Binding-site contacts:
Ligand atom O4' contacts residue THR55 of chain 1.A at 3.2 Å (h-bond).
Ligand atom S1G contacts residue SER125 of chain 1.A at 3.4 Å (h-bond).
Ligand atom C2' contacts residue ASP18 of chain 1.A at 3.6 Å.
Ligand atom O2' contacts residue ARG435 of chain 1.C at 3.2 Å (salt-bridge).
Ligand atom PG contacts residue ARG92 of chain 1.A at 3.4 Å.
Ligand atom O1B contacts residue LYS20 of chain 1.A at 3.4 Å (salt-bridge).
Ligand atom PG contacts residue SER125 of chain 1.A at 3.6 Å.
Ligand atom O1A contacts residue LYS20 of chain 1.A at 2.8 Å (salt-bridge).
Ligand atom C3' contacts residue ASP18 of chain 1.A at 3.3 Å.
Ligand atom O3' contacts residue ASP18 of chain 1.A at 2.8 Å (salt-bridge).
Ligand atom PB contacts residue LYS20 of chain 1.A at 3.5 Å.
Ligand atom O3G contacts residue ARG92 of chain 1.A at 3.2 Å (salt-bridge).
Ligand atom O3' contacts residue THR55 of chain 1.A at 3.2 Å (h-bond).
Ligand atom O1B contacts residue GLY127 of chain 1.A at 3.0 Å (h-bond).
Ligand atom C4 contacts residue THR55 of chain 1.A at 3.5 Å.
Ligand atom O2G contacts residue SER125 of chain 1.A at 2.9 Å (h-bond).
Ligand atom C2 contacts residue VAL436 of chain 1.C at 3.5 Å (hydrophobic).
Ligand atom O3B contacts residue SER125 of chain 1.A at 3.0 Å (h-bond).
Ligand atom O3B contacts residue GLY126 of chain 1.A at 3.0 Å (h-bond).
Ligand atom O2G contacts residue ARG92 of chain 1.A at 2.8 Å (salt-bridge).
Ligand atom PB contacts residue GLY124 of chain 1.A at 3.6 Å.
Ligand atom C4 contacts residue ARG92 of chain 1.A at 3.6 Å.
Ligand atom C1' contacts residue THR55 of chain 1.A at 3.1 Å.
Ligand atom O2' contacts residue SER56 of chain 1.A at 3.4 Å.
Ligand atom O1A contacts residue THR19 of chain 1.A at 2.9 Å (h-bond).
Ligand atom O1A contacts residue THR16 of chain 1.A at 3.6 Å.
Ligand atom O2' contacts residue ASP18 of chain 1.A at 2.5 Å (salt-bridge).
Ligand atom O2B contacts residue LYS20 of chain 1.A at 2.6 Å (salt-bridge).
Ligand atom O3B contacts residue GLY124 of chain 1.A at 3.2 Å.
Ligand atom C2 contacts residue THR55 of chain 1.A at 3.4 Å.
Ligand atom C8 contacts residue ARG435 of chain 1.C at 3.5 Å.
Ligand atom O1B contacts residue GLY124 of chain 1.A at 2.9 Å (h-bond).
Ligand atom N9 contacts residue ARG92 of chain 1.A at 3.6 Å.
Ligand atom N1 contacts residue VAL436 of chain 1.C at 3.5 Å.
Ligand atom N6 contacts residue ASP432 of chain 1.C at 3.0 Å (salt-bridge).
Ligand atom N3 contacts residue THR55 of chain 1.A at 2.9 Å (h-bond).
Ligand atom N7 contacts residue ARG435 of chain 1.C at 3.5 Å.
Ligand atom O3A contacts residue ARG92 of chain 1.A at 2.9 Å (salt-bridge).
Ligand atom O3' contacts residue THR16 of chain 1.A at 3.4 Å.
Ligand atom O3' contacts residue SER54 of chain 1.A at 3.4 Å.

Sequence of chain 1.C:
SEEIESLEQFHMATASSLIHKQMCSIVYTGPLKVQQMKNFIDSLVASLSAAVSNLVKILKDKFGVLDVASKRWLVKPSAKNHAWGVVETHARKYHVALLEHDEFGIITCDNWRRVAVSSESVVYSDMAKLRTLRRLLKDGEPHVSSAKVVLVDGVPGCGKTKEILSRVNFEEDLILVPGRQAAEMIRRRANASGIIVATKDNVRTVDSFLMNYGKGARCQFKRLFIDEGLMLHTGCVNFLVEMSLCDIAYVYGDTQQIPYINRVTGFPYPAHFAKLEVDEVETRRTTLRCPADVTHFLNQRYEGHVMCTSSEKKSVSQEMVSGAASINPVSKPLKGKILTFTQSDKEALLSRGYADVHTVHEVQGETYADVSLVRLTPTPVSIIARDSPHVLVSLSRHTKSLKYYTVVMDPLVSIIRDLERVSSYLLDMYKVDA

The protein below binds the small molecule below.
Small molecule (SMILES): Nc1ncnc2c1ncn2[C@@H]1O[C@H](COP(=O)(O)OP(=O)(O)OP(O)(O)=S)[C@@H](O)[C@H]1O

Sequence of chain 1.A:
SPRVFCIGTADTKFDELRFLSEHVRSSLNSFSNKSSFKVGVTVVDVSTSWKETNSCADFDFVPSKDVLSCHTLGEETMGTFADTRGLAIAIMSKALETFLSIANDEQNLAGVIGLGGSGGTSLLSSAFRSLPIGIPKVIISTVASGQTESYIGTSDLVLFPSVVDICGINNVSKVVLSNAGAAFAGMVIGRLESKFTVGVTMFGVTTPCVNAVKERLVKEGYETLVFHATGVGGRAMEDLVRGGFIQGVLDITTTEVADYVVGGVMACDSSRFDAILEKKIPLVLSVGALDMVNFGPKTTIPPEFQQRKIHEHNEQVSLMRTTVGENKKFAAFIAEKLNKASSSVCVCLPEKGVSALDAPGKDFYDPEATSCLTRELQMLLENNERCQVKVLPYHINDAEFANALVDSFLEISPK